Binding-site contacts:
Ligand atom C13 contacts residue GLU62 of chain 1.B at 3.5 Å.
Ligand atom C16 contacts residue ASP155 of chain 1.B at 3.7 Å.
Ligand atom C30 contacts residue CYS93 of chain 1.B at 3.0 Å (hydrophobic).
Ligand atom C02 contacts residue ILE24 of chain 1.B at 3.5 Å (hydrophobic).
Ligand atom C11 contacts residue PHE156 of chain 1.B at 3.7 Å (hydrophobic).
Ligand atom C26 contacts residue ILE88 of chain 1.B at 3.5 Å (hydrophobic).
Ligand atom N31 contacts residue CYS93 of chain 1.B at 3.0 Å (h-bond).
Ligand atom N12 contacts residue ASP155 of chain 1.B at 2.8 Å (salt-bridge).
Ligand atom C11 contacts residue ASP155 of chain 1.B at 3.2 Å.
Ligand atom N33 contacts residue GLN91 of chain 1.B at 2.6 Å (h-bond).
Ligand atom N29 contacts residue TRP92 of chain 1.B at 3.6 Å.
Ligand atom C10 contacts residue PHE156 of chain 1.B at 3.5 Å (hydrophobic).
Ligand atom C30 contacts residue TRP92 of chain 1.B at 3.4 Å (hydrophobic).
Ligand atom C16 contacts residue GLY154 of chain 1.B at 3.8 Å.
Ligand atom C07 contacts residue THR90 of chain 1.B at 3.7 Å.
Ligand atom C26 contacts residue THR90 of chain 1.B at 3.3 Å.
Ligand atom N33 contacts residue THR90 of chain 1.B at 3.7 Å.
Ligand atom C23 contacts residue GLU62 of chain 1.B at 3.4 Å.
Ligand atom N33 contacts residue ALA42 of chain 1.B at 3.2 Å.
Ligand atom C26 contacts residue ALA42 of chain 1.B at 3.2 Å (hydrophobic).
Ligand atom N14 contacts residue GLU62 of chain 1.B at 2.6 Å (salt-bridge).
Ligand atom C16 contacts residue LEU66 of chain 1.B at 3.5 Å (hydrophobic).
Ligand atom C17 contacts residue GLY154 of chain 1.B at 3.8 Å.
Ligand atom C05 contacts residue PHE156 of chain 1.B at 3.7 Å (hydrophobic).
Ligand atom C17 contacts residue LEU66 of chain 1.B at 3.5 Å (hydrophobic).
Ligand atom N31 contacts residue TRP92 of chain 1.B at 3.3 Å.
Ligand atom C32 contacts residue ALA42 of chain 1.B at 3.7 Å (hydrophobic).
Ligand atom C22 contacts residue LYS44 of chain 1.B at 3.7 Å.
Ligand atom C24 contacts residue THR90 of chain 1.B at 3.5 Å.
Ligand atom C21 contacts residue GLU62 of chain 1.B at 3.5 Å.
Ligand atom C26 contacts residue LYS44 of chain 1.B at 3.5 Å.
Ligand atom C13 contacts residue ASP155 of chain 1.B at 3.6 Å.
Ligand atom C18 contacts residue LEU66 of chain 1.B at 3.8 Å (hydrophobic).
Ligand atom C09 contacts residue LEU75 of chain 1.B at 3.6 Å (hydrophobic).
Ligand atom C23 contacts residue LYS44 of chain 1.B at 3.6 Å.
Ligand atom N12 contacts residue GLY154 of chain 1.B at 3.6 Å.
Ligand atom C15 contacts residue GLU62 of chain 1.B at 3.5 Å.
Ligand atom C08 contacts residue THR90 of chain 1.B at 3.5 Å.
Ligand atom C10 contacts residue LEU75 of chain 1.B at 3.5 Å (hydrophobic).
Ligand atom C25 contacts residue THR90 of chain 1.B at 3.4 Å.

Sequence of chain 1.B:
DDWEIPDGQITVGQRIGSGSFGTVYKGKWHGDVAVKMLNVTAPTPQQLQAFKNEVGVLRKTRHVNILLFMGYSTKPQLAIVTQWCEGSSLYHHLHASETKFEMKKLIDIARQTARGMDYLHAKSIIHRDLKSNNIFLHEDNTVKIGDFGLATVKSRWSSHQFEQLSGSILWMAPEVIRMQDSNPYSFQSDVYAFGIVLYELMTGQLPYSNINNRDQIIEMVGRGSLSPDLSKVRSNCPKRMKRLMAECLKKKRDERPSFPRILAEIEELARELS

The protein below binds the small molecule below.
Small molecule (SMILES): CCn1nc(C#Cc2c(C)ccc3c(Nc4ccc(Cl)cc4)nccc23)c2c(N)ncnc21